Sequence of chain 1.F:
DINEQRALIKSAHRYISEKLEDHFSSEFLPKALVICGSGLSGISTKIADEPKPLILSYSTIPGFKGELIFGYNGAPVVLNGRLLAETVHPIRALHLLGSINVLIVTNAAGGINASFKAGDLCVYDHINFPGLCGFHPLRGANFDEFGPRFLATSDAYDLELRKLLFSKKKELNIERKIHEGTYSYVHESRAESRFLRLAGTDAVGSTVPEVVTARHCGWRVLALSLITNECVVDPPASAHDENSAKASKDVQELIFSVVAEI

Sequence of chain 1.D:
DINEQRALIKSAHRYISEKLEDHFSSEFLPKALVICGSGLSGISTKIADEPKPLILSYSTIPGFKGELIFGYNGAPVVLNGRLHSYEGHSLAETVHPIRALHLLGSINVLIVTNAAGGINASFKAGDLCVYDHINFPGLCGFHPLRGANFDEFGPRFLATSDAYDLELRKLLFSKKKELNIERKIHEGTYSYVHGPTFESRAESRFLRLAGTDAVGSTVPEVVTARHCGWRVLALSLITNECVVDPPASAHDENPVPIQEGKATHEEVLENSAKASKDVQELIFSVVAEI

This protein binds this small molecule.
Small molecule (SMILES): O=c1[nH]cnc2c(C[NH+]3C[C@H](CO)[C@@H](O)C3)c[nH]c12

Binding-site contacts:
Ligand atom N3 contacts residue VAL231 of chain 1.D at 3.7 Å.
Ligand atom O5' contacts residue VAL285 of chain 1.D at 3.4 Å.
Ligand atom N1' contacts residue SO41 of chain 1.O at 3.5 Å (h-bond).
Ligand atom C2 contacts residue GLU215 of chain 1.D at 3.3 Å.
Ligand atom C5 contacts residue GLY132 of chain 1.D at 3.5 Å.
Ligand atom O6 contacts residue GLY132 of chain 1.D at 3.5 Å.
Ligand atom C2 contacts residue MSE233 of chain 1.D at 3.7 Å.
Ligand atom C8 contacts residue ASN257 of chain 1.D at 3.6 Å.
Ligand atom C8 contacts residue THR256 of chain 1.D at 3.3 Å.
Ligand atom C9 contacts residue ALA130 of chain 1.D at 3.7 Å (hydrophobic).
Ligand atom O6 contacts residue ASN257 of chain 1.D at 3.0 Å (h-bond).
Ligand atom N3 contacts residue GLY232 of chain 1.D at 3.6 Å.
Ligand atom O6 contacts residue CYS259 of chain 1.D at 3.8 Å.
Ligand atom O6 contacts residue PHE214 of chain 1.D at 3.7 Å.
Ligand atom C8 contacts residue ALA131 of chain 1.D at 3.7 Å (hydrophobic).
Ligand atom C6 contacts residue PHE214 of chain 1.D at 3.6 Å (hydrophobic).
Ligand atom N7 contacts residue ASN257 of chain 1.D at 2.8 Å (h-bond).
Ligand atom O6 contacts residue GLU215 of chain 1.D at 3.4 Å (salt-bridge).
Ligand atom O3' contacts residue TYR101 of chain 1.D at 2.7 Å (h-bond).
Ligand atom C2' contacts residue SO41 of chain 1.O at 3.5 Å.
Ligand atom N1 contacts residue GLU215 of chain 1.D at 2.7 Å (salt-bridge).
Ligand atom C4' contacts residue SO41 of chain 1.O at 3.7 Å.
Ligand atom O3' contacts residue PHE173 of chain 1.F at 3.8 Å.
Ligand atom C5' contacts residue HIS282 of chain 1.D at 3.7 Å.
Ligand atom C6 contacts residue GLU215 of chain 1.D at 3.5 Å.
Ligand atom C6 contacts residue GLY132 of chain 1.D at 3.8 Å.
Ligand atom N7 contacts residue ALA131 of chain 1.D at 3.6 Å.
Ligand atom C6' contacts residue SER43 of chain 1.D at 3.7 Å.
Ligand atom C4 contacts residue VAL231 of chain 1.D at 3.8 Å (hydrophobic).
Ligand atom C10 contacts residue SO41 of chain 1.O at 3.7 Å.
Ligand atom O3' contacts residue SO41 of chain 1.O at 3.3 Å (h-bond).
Ligand atom N7 contacts residue GLY132 of chain 1.D at 3.4 Å (h-bond).
Ligand atom C3' contacts residue SO41 of chain 1.O at 3.7 Å.
Ligand atom N3 contacts residue MSE233 of chain 1.D at 3.8 Å.
Ligand atom C6' contacts residue SO41 of chain 1.O at 3.1 Å.
Ligand atom C6' contacts residue VAL285 of chain 1.D at 3.8 Å (hydrophobic).
Ligand atom C10 contacts residue ALA130 of chain 1.D at 3.1 Å (hydrophobic).
Ligand atom N7 contacts residue THR256 of chain 1.D at 3.6 Å.
Ligand atom O5' contacts residue HIS282 of chain 1.D at 3.0 Å (h-bond).
Ligand atom C3' contacts residue PHE173 of chain 1.F at 3.7 Å (hydrophobic).